Sequence of chain 1.B:
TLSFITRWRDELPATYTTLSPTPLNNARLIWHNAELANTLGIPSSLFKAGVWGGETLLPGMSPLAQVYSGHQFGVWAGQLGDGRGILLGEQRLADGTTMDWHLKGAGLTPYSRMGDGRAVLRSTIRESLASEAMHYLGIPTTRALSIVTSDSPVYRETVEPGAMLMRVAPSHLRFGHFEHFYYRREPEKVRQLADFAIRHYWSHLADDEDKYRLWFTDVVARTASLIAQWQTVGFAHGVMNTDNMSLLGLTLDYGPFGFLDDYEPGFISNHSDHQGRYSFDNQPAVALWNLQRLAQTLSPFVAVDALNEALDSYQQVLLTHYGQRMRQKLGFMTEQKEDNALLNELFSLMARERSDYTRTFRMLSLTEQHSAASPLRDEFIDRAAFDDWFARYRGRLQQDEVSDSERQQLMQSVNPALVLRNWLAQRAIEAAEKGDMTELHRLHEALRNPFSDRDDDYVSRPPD

The protein below binds the small molecule below.
Small molecule (SMILES): Nc1ncnc2c1ncn2[C@@H]1O[C@H](CO[P](=O)(O)O[P](=O)(O)NP(=O)(O)O)[C@@H](O)[C@H]1O

Binding-site contacts:
Ligand atom O3G contacts residue ASP256 of chain 1.B at 3.3 Å.
Ligand atom PB contacts residue MN1 of chain 1.G at 3.5 Å.
Ligand atom O2B contacts residue ARG87 of chain 1.B at 2.8 Å (salt-bridge).
Ligand atom O1B contacts residue ASP256 of chain 1.B at 3.3 Å (salt-bridge).
Ligand atom O1G contacts residue ASP256 of chain 1.B at 3.1 Å (salt-bridge).
Ligand atom O2' contacts residue GLY84 of chain 1.B at 3.1 Å (h-bond).
Ligand atom N1 contacts residue ASP119 of chain 1.B at 3.4 Å (salt-bridge).
Ligand atom O3' contacts residue GLY84 of chain 1.B at 2.6 Å (h-bond).
Ligand atom PG contacts residue MN1 of chain 1.G at 3.3 Å.
Ligand atom O3' contacts residue LEU83 of chain 1.B at 3.4 Å.
Ligand atom C2 contacts residue GLY86 of chain 1.B at 3.3 Å.
Ligand atom N6 contacts residue ASP119 of chain 1.B at 2.9 Å (salt-bridge).
Ligand atom O3G contacts residue ARG170 of chain 1.B at 2.8 Å (salt-bridge).
Ligand atom O1G contacts residue MN1 of chain 1.G at 2.1 Å.
Ligand atom PA contacts residue MN1 of chain 1.H at 3.4 Å.
Ligand atom N1 contacts residue GLY120 of chain 1.B at 2.9 Å (h-bond).
Ligand atom N6 contacts residue ARG159 of chain 1.B at 3.2 Å (salt-bridge).
Ligand atom O4' contacts residue ARG116 of chain 1.B at 3.2 Å (salt-bridge).
Ligand atom O2A contacts residue MN1 of chain 1.G at 2.3 Å.
Ligand atom O2A contacts residue ASN247 of chain 1.B at 3.3 Å (h-bond).
Ligand atom O2' contacts residue GLY86 of chain 1.B at 3.0 Å (h-bond).
Ligand atom N3 contacts residue GLY86 of chain 1.B at 3.5 Å (h-bond).
Ligand atom O1A contacts residue MN1 of chain 1.H at 2.4 Å.
Ligand atom O1B contacts residue ARG87 of chain 1.B at 3.0 Å (salt-bridge).
Ligand atom O3G contacts residue LYS107 of chain 1.B at 2.8 Å (salt-bridge).
Ligand atom O1A contacts residue ASP256 of chain 1.B at 3.3 Å (salt-bridge).
Ligand atom O1G contacts residue ARG177 of chain 1.B at 2.9 Å (salt-bridge).
Ligand atom O2G contacts residue ARG170 of chain 1.B at 2.8 Å (salt-bridge).
Ligand atom O2G contacts residue ARG177 of chain 1.B at 2.8 Å (salt-bridge).
Ligand atom O1G contacts residue ASN247 of chain 1.B at 3.3 Å (h-bond).
Ligand atom PB contacts residue MN1 of chain 1.H at 3.5 Å.
Ligand atom N7 contacts residue ARG87 of chain 1.B at 3.5 Å (salt-bridge).
Ligand atom O1B contacts residue MN1 of chain 1.H at 2.3 Å.
Ligand atom PA contacts residue ASP256 of chain 1.B at 3.3 Å.
Ligand atom O3A contacts residue ASP256 of chain 1.B at 3.1 Å (salt-bridge).
Ligand atom O1B contacts residue LYS107 of chain 1.B at 3.1 Å (salt-bridge).
Ligand atom O2A contacts residue ASP256 of chain 1.B at 3.0 Å (salt-bridge).
Ligand atom N6 contacts residue ARG121 of chain 1.B at 3.4 Å (salt-bridge).
Ligand atom O3A contacts residue MN1 of chain 1.G at 2.4 Å.
Ligand atom PA contacts residue MN1 of chain 1.G at 2.9 Å.